Binding-site contacts:
Ligand atom O4' contacts residue LYS143 of chain 10.F at 4.2 Å.
Ligand atom O4' contacts residue LYS143 of chain 10.F at 4.4 Å.
Ligand atom C1' contacts residue LYS143 of chain 10.F at 3.2 Å.
Ligand atom O2' contacts residue LYS143 of chain 10.F at 3.8 Å.
Ligand atom C5' contacts residue ARG90 of chain 10.F at 4.3 Å.
Ligand atom O4' contacts residue TRP47 of chain 10.F at 3.4 Å.
Ligand atom C1' contacts residue TRP47 of chain 10.F at 3.7 Å (hydrophobic).
Ligand atom C1' contacts residue GLU140 of chain 10.F at 2.7 Å.
Ligand atom C8 contacts residue TRP47 of chain 10.F at 3.6 Å (hydrophobic).
Ligand atom N9 contacts residue LYS143 of chain 10.F at 3.2 Å (salt-bridge).
Ligand atom O4' contacts residue GLU140 of chain 10.F at 3.0 Å (salt-bridge).
Ligand atom N6 contacts residue TRP47 of chain 10.F at 4.2 Å.
Ligand atom N7 contacts residue TRP47 of chain 10.F at 3.6 Å.
Ligand atom C8 contacts residue LYS143 of chain 10.F at 2.7 Å.
Ligand atom N1 contacts residue TRP47 of chain 10.F at 3.7 Å.
Ligand atom C5 contacts residue TRP47 of chain 10.F at 3.8 Å (hydrophobic).
Ligand atom C2 contacts residue TRP47 of chain 10.F at 3.4 Å (hydrophobic).
Ligand atom O2' contacts residue GLU140 of chain 10.F at 2.3 Å (salt-bridge).
Ligand atom C6 contacts residue TRP47 of chain 10.F at 3.7 Å (hydrophobic).
Ligand atom N9 contacts residue TRP47 of chain 10.F at 3.3 Å.
Ligand atom C2' contacts residue GLU140 of chain 10.F at 3.0 Å.
Ligand atom C4' contacts residue GLU140 of chain 10.F at 3.4 Å.
Ligand atom N7 contacts residue LYS143 of chain 10.F at 3.8 Å.
Ligand atom N3 contacts residue TRP47 of chain 10.F at 3.4 Å.
Ligand atom C2' contacts residue LYS143 of chain 10.F at 3.7 Å.
Ligand atom C4 contacts residue TRP47 of chain 10.F at 3.3 Å (hydrophobic).
Ligand atom O3' contacts residue GLU140 of chain 10.F at 4.4 Å.
Ligand atom N9 contacts residue GLU140 of chain 10.F at 4.1 Å.
Ligand atom C3' contacts residue GLU140 of chain 10.F at 3.8 Å.

Sequence of chain 10.F:
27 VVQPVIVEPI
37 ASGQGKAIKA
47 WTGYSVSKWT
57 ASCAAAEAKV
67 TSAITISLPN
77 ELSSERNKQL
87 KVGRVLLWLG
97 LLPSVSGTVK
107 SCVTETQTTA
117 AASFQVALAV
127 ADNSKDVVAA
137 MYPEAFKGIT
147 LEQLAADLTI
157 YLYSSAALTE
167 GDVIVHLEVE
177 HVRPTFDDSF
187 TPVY

This protein binds this small molecule.
Small molecule (SMILES): Nc1ncnc2c1ncn2[C@@H]1O[C@H]([C@@H]2O[C@@H]3[C@H](O[P](=O)(O)O2)[C@@H](CO[P](=O)(O)O[C@H]2[C@@H](O)[C@H](n4cnc5c(N)ncnc54)O[C@@H]2COP(=O)=O)O[C@H]3n2ccc(=O)[nH]c2=O)[C@@H](O[P](=O)(O)OC[C@H]2O[C@@H](n3ccc(=O)[nH]c3=O)[C@H](O)[C@@H]2O)[C@H]1O